Sequence of chain 1.A:
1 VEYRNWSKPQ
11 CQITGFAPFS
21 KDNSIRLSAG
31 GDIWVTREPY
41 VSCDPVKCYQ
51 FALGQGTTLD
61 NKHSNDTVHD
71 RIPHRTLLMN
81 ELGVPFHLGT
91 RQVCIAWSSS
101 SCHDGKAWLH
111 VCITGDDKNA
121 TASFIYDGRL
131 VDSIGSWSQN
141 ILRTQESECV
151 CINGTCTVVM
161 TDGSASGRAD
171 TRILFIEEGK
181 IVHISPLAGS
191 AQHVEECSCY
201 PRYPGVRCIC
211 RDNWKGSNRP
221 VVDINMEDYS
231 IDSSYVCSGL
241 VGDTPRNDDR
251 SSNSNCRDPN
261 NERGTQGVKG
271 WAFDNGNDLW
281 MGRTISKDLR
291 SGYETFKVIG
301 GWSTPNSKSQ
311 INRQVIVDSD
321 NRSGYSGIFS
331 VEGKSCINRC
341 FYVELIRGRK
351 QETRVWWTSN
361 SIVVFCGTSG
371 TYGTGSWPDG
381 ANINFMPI

This protein binds this small molecule.
Small molecule (SMILES): CC(=O)N[C@H]1[C@H](O[C@H]2[C@H](O)[C@@H](NC(C)=O)CO[C@@H]2CO)O[C@H](CO)[C@@H](O[C@@H]2O[C@H](CO[C@H]3O[C@H](CO)[C@@H](O)[C@H](O)[C@@H]3O)[C@@H](O)[C@H](O[C@H]3O[C@H](CO)[C@@H](O)[C@H](O)[C@@H]3O)[C@@H]2O)[C@@H]1O

Binding-site contacts:
Ligand atom C1 contacts residue ASN119 of chain 1.A at 1.5 Å.
Ligand atom C7 contacts residue ASN119 of chain 1.A at 3.2 Å.
Ligand atom C4 contacts residue ASN119 of chain 1.A at 4.2 Å.
Ligand atom O5 contacts residue ASN119 of chain 1.A at 2.4 Å (h-bond).
Ligand atom C2 contacts residue ASN119 of chain 1.A at 2.3 Å.
Ligand atom C5 contacts residue ASN119 of chain 1.A at 3.7 Å.
Ligand atom C3 contacts residue ASN119 of chain 1.A at 3.7 Å.
Ligand atom O7 contacts residue ASN119 of chain 1.A at 3.2 Å (h-bond).
Ligand atom N2 contacts residue ASN119 of chain 1.A at 2.8 Å (h-bond).
Ligand atom C8 contacts residue ASN119 of chain 1.A at 4.4 Å.